This small molecule binds to this protein.
Small molecule (SMILES): CC(=O)N[C@@H]1[C@@H](O)[C@H](O)[C@@H](CO)O[C@H]1O

Binding-site contacts:
Ligand atom C8 contacts residue GLY61 of chain 2.A at 4.0 Å.
Ligand atom O7 contacts residue ASN62 of chain 2.A at 3.3 Å (h-bond).
Ligand atom C1 contacts residue ASN62 of chain 2.A at 1.4 Å.
Ligand atom C5 contacts residue GLU94 of chain 2.A at 4.3 Å.
Ligand atom C5 contacts residue ASN62 of chain 2.A at 3.6 Å.
Ligand atom C7 contacts residue GLY61 of chain 2.A at 4.5 Å.
Ligand atom C1 contacts residue GLU94 of chain 2.A at 4.0 Å.
Ligand atom O7 contacts residue GLY61 of chain 2.A at 4.3 Å.
Ligand atom O5 contacts residue GLU94 of chain 2.A at 3.3 Å (salt-bridge).
Ligand atom N2 contacts residue ASN62 of chain 2.A at 3.0 Å (h-bond).
Ligand atom O6 contacts residue GLU94 of chain 2.A at 3.3 Å (salt-bridge).
Ligand atom C4 contacts residue ASN62 of chain 2.A at 4.2 Å.
Ligand atom O5 contacts residue ASN62 of chain 2.A at 2.3 Å (h-bond).
Ligand atom C2 contacts residue ASN62 of chain 2.A at 2.5 Å.
Ligand atom C3 contacts residue ASN62 of chain 2.A at 3.7 Å.
Ligand atom C7 contacts residue ASN62 of chain 2.A at 3.4 Å.
Ligand atom C6 contacts residue GLU94 of chain 2.A at 4.3 Å.

Sequence of chain 2.A:
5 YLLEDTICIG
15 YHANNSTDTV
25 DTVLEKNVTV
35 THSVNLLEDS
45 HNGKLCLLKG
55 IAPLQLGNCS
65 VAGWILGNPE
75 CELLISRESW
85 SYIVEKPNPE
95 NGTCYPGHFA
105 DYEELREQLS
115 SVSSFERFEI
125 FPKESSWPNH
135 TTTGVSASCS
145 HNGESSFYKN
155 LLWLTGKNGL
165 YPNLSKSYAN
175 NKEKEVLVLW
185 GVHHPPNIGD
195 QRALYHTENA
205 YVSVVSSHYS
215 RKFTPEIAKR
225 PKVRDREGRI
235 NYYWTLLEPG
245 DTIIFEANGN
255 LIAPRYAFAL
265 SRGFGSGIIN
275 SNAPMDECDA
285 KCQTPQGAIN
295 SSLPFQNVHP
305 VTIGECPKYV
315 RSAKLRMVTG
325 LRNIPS